Binding-site contacts:
Ligand atom CD1 contacts residue TYR92 of chain 1.B at 3.8 Å (hydrophobic).
Ligand atom CD1 contacts residue ASN90 of chain 1.B at 4.0 Å.
Ligand atom CD1 contacts residue ILE48 of chain 1.B at 3.7 Å (hydrophobic).
Ligand atom CB contacts residue ILE91 of chain 1.B at 3.6 Å (hydrophobic).
Ligand atom CA contacts residue ASN93 of chain 1.B at 3.5 Å.
Ligand atom C contacts residue ASN90 of chain 1.B at 3.8 Å.
Ligand atom CA contacts residue ASN90 of chain 1.B at 3.5 Å.
Ligand atom CD1 contacts residue LEU86 of chain 1.B at 3.9 Å (hydrophobic).
Ligand atom CD contacts residue TYR92 of chain 1.B at 4.0 Å (hydrophobic).
Ligand atom OG contacts residue ASN93 of chain 1.B at 2.7 Å (h-bond).
Ligand atom N contacts residue ASN90 of chain 1.B at 3.1 Å (h-bond).
Ligand atom CD1 contacts residue ILE91 of chain 1.B at 4.0 Å (hydrophobic).
Ligand atom CA contacts residue ASN93 of chain 1.B at 3.5 Å.
Ligand atom CA contacts residue ILE91 of chain 1.B at 3.6 Å (hydrophobic).
Ligand atom CD2 contacts residue LEU86 of chain 1.B at 3.8 Å (hydrophobic).
Ligand atom C contacts residue ASN93 of chain 1.B at 3.2 Å.
Ligand atom O contacts residue TYR92 of chain 1.B at 3.3 Å.
Ligand atom CB contacts residue ASN90 of chain 1.B at 4.0 Å.
Ligand atom OG contacts residue TYR92 of chain 1.B at 3.6 Å.
Ligand atom N contacts residue ASN93 of chain 1.B at 3.3 Å (h-bond).
Ligand atom N contacts residue TYR92 of chain 1.B at 3.9 Å.
Ligand atom CB contacts residue ASN90 of chain 1.B at 3.5 Å.
Ligand atom CB contacts residue TYR92 of chain 1.B at 3.3 Å (hydrophobic).
Ligand atom CG contacts residue TYR38 of chain 1.B at 3.1 Å (hydrophobic).
Ligand atom CB contacts residue ILE91 of chain 1.B at 3.5 Å (hydrophobic).
Ligand atom CD1 contacts residue VAL44 of chain 1.B at 3.5 Å (hydrophobic).
Ligand atom OG contacts residue ILE91 of chain 1.B at 3.9 Å.
Ligand atom N contacts residue ILE91 of chain 1.B at 2.9 Å (h-bond).
Ligand atom CD contacts residue TYR38 of chain 1.B at 3.3 Å (hydrophobic).
Ligand atom CB contacts residue TYR38 of chain 1.B at 3.7 Å (hydrophobic).
Ligand atom CG contacts residue ASN90 of chain 1.B at 3.8 Å.
Ligand atom CB contacts residue TYR92 of chain 1.B at 3.8 Å (hydrophobic).
Ligand atom CB contacts residue ASN93 of chain 1.B at 3.5 Å.
Ligand atom CB contacts residue ASN93 of chain 1.B at 3.8 Å.
Ligand atom CA contacts residue TYR92 of chain 1.B at 3.9 Å (hydrophobic).
Ligand atom CD2 contacts residue GLN47 of chain 1.B at 3.4 Å.
Ligand atom C contacts residue ILE91 of chain 1.B at 3.8 Å (hydrophobic).
Ligand atom O contacts residue ASN93 of chain 1.B at 3.0 Å (h-bond).
Ligand atom N contacts residue ASN93 of chain 1.B at 3.7 Å.
Ligand atom O contacts residue TYR38 of chain 1.B at 3.9 Å.

Sequence of chain 1.B:
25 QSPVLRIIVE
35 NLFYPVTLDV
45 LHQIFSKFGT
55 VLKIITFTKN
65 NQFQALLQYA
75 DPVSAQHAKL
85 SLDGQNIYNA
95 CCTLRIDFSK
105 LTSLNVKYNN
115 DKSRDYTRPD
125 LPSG

This protein binds this small molecule.
Small molecule (SMILES): CC(C)C[C@H](NC(=O)[C@H](CC(C)C)NC(=O)[C@H](CO)NC(=O)[C@@H](N)C(C)C)C(=O)NCC(=O)N[C@@H](C)C(=O)N1CCC[C@H]1C(=O)N1CCC[C@H]1C=O